Binding-site contacts:
Ligand atom C3 contacts residue ASN222 of chain 1.C at 3.8 Å.
Ligand atom O7 contacts residue ASN222 of chain 1.C at 4.3 Å.
Ligand atom C7 contacts residue ASN222 of chain 1.C at 3.8 Å.
Ligand atom C5 contacts residue ASN222 of chain 1.C at 3.7 Å.
Ligand atom N2 contacts residue ASN222 of chain 1.C at 2.9 Å (h-bond).
Ligand atom C1 contacts residue ASN222 of chain 1.C at 1.4 Å.
Ligand atom O6 contacts residue HIS507 of chain 1.B at 4.3 Å.
Ligand atom C2 contacts residue ASN222 of chain 1.C at 2.5 Å.
Ligand atom C4 contacts residue ASN222 of chain 1.C at 4.3 Å.
Ligand atom O5 contacts residue ASN222 of chain 1.C at 2.4 Å (h-bond).

This protein binds this small molecule.
Small molecule (SMILES): CC(=O)N[C@@H]1[C@@H](O)[C@H](O)[C@@H](CO)O[C@H]1O

Sequence of chain 1.C:
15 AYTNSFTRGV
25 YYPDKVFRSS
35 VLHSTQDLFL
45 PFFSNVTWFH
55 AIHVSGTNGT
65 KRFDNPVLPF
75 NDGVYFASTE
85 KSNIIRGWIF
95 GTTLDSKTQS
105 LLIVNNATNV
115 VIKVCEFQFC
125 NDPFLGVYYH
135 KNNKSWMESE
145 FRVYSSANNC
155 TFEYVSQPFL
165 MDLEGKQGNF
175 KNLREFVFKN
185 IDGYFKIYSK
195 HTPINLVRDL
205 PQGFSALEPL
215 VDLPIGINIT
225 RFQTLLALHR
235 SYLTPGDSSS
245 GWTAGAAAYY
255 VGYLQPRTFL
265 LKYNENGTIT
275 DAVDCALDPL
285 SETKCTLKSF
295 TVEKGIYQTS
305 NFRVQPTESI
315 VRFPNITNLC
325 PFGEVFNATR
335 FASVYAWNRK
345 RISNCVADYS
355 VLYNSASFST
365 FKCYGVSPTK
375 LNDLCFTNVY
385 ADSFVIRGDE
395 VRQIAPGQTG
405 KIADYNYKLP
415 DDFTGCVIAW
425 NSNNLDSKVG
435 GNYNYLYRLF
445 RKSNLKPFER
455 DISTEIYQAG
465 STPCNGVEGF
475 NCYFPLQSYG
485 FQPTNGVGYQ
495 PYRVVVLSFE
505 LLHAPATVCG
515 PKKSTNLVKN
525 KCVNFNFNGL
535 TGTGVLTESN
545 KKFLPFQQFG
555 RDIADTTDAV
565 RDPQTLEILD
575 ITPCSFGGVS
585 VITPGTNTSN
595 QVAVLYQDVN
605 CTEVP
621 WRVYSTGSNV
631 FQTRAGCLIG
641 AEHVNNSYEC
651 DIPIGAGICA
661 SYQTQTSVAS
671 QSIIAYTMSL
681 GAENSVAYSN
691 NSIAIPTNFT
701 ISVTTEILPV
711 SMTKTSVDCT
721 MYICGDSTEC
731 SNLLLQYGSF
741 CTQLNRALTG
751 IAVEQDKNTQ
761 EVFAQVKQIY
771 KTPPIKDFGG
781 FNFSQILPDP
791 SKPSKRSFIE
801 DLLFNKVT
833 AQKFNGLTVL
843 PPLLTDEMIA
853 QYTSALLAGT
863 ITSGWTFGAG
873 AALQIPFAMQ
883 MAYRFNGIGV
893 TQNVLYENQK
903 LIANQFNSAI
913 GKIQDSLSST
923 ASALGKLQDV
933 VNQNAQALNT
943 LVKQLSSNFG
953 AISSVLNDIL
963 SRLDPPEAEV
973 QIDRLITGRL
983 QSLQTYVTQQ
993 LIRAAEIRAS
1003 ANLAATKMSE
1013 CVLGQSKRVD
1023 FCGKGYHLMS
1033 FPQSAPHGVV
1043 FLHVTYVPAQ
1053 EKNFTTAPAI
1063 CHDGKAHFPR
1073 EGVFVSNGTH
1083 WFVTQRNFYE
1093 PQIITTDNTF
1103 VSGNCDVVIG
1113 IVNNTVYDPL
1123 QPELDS

Sequence of chain 1.B:
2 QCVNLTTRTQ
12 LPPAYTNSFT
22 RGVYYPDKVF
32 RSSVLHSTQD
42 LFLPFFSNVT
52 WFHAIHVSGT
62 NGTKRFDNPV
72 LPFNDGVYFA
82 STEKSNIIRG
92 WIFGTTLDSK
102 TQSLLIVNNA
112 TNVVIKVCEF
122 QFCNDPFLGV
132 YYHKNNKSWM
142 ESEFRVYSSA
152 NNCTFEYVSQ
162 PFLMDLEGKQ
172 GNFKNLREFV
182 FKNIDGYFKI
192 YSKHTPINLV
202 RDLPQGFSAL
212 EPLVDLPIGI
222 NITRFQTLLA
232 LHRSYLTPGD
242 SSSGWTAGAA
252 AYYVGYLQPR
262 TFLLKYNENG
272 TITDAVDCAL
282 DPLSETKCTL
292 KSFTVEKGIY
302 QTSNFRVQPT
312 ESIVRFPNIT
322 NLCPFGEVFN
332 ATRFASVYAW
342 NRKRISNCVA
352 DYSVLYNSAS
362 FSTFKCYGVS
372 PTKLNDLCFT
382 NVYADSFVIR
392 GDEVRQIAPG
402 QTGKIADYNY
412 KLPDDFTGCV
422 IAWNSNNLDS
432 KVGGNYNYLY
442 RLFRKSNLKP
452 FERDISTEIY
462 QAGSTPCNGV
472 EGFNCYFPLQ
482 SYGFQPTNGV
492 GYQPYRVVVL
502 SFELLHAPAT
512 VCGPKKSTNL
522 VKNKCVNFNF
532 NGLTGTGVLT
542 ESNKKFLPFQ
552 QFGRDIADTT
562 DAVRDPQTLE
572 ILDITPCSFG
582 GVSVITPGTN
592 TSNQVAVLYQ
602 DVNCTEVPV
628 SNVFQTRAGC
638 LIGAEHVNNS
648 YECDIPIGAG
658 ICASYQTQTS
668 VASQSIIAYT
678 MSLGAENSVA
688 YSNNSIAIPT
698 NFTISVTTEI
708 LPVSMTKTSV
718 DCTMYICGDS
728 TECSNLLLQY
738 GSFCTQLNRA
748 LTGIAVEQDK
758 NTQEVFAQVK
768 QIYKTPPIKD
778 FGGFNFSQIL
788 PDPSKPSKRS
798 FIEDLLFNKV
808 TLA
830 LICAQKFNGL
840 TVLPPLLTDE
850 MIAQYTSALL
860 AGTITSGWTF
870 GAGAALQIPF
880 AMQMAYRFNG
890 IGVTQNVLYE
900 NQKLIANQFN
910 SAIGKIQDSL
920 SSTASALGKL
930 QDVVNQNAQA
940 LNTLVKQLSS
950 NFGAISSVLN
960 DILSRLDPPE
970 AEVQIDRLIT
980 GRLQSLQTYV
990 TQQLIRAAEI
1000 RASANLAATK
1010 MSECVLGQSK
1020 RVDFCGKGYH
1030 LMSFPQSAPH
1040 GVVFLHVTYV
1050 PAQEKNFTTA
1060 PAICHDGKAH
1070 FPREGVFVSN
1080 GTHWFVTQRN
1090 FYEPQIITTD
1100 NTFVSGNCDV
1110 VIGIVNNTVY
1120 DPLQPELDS